Binding-site contacts:
Ligand atom C4 contacts residue ASN144 of chain 1.A at 4.3 Å.
Ligand atom O6 contacts residue ASN144 of chain 1.A at 3.1 Å (h-bond).
Ligand atom O6 contacts residue SER146 of chain 1.A at 2.6 Å (h-bond).
Ligand atom C6 contacts residue SER146 of chain 1.A at 4.0 Å.
Ligand atom C1 contacts residue ASN144 of chain 1.A at 1.4 Å.
Ligand atom C5 contacts residue PRO143 of chain 1.A at 4.0 Å (hydrophobic).
Ligand atom O5 contacts residue PRO143 of chain 1.A at 4.2 Å.
Ligand atom C7 contacts residue ASN144 of chain 1.A at 3.0 Å.
Ligand atom C1 contacts residue PRO143 of chain 1.A at 3.6 Å (hydrophobic).
Ligand atom N2 contacts residue ASN144 of chain 1.A at 2.9 Å (h-bond).
Ligand atom C6 contacts residue ASN144 of chain 1.A at 3.8 Å.
Ligand atom C7 contacts residue GLU142 of chain 1.A at 3.7 Å.
Ligand atom C2 contacts residue PRO143 of chain 1.A at 4.3 Å (hydrophobic).
Ligand atom O3 contacts residue GLU142 of chain 1.A at 4.4 Å.
Ligand atom C2 contacts residue ASN144 of chain 1.A at 2.6 Å.
Ligand atom N2 contacts residue GLU142 of chain 1.A at 3.6 Å (salt-bridge).
Ligand atom N2 contacts residue PRO143 of chain 1.A at 4.5 Å.
Ligand atom C5 contacts residue ASN144 of chain 1.A at 3.6 Å.
Ligand atom C8 contacts residue GLU142 of chain 1.A at 3.4 Å.
Ligand atom O7 contacts residue ASN144 of chain 1.A at 2.7 Å (h-bond).
Ligand atom C3 contacts residue ASN144 of chain 1.A at 3.8 Å.
Ligand atom C3 contacts residue GLU142 of chain 1.A at 4.2 Å.
Ligand atom C8 contacts residue ASN144 of chain 1.A at 4.2 Å.
Ligand atom C2 contacts residue GLU142 of chain 1.A at 4.5 Å.
Ligand atom O5 contacts residue ASN144 of chain 1.A at 2.4 Å (h-bond).
Ligand atom C4 contacts residue PRO143 of chain 1.A at 4.5 Å (hydrophobic).
Ligand atom C3 contacts residue PRO143 of chain 1.A at 4.1 Å (hydrophobic).
Ligand atom C1 contacts residue GLU142 of chain 1.A at 4.4 Å.

The small molecule below binds the protein below.
Small molecule (SMILES): CC(=O)N[C@@H]1[C@@H](O)[C@H](O)[C@@H](CO)O[C@H]1O

Sequence of chain 1.A:
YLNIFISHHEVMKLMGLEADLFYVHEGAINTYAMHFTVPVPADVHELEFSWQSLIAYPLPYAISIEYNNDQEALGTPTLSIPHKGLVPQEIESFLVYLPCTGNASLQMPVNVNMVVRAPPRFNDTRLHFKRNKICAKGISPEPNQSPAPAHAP